Sequence of chain 1.A:
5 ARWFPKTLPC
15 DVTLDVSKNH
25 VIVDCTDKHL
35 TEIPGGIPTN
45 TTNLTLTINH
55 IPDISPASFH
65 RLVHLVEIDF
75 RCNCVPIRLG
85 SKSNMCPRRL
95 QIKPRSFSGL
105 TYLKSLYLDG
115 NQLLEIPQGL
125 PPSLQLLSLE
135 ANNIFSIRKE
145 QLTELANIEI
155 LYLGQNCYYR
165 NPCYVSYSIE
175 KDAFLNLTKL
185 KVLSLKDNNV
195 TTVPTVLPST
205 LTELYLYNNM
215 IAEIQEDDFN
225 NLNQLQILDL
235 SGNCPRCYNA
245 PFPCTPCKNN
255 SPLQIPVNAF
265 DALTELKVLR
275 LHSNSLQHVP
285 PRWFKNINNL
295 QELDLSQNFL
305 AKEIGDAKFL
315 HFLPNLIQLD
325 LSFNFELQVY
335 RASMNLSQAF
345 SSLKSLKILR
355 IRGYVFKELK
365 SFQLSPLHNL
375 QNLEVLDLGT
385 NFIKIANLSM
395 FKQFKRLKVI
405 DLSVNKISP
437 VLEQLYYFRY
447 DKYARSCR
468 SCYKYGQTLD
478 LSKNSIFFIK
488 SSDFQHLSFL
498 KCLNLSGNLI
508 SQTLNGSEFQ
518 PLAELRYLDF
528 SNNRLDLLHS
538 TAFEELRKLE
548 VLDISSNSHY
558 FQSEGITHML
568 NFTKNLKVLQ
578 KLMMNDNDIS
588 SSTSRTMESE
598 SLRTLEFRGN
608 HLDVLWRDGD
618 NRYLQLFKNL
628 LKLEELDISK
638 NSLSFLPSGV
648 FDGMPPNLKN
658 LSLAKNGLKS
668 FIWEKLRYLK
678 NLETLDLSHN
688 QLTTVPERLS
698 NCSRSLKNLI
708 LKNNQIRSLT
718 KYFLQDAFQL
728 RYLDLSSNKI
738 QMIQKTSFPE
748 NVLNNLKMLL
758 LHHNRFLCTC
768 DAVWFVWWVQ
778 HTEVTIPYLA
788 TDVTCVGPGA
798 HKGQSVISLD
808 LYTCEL

Binding-site contacts:
Ligand atom O3' contacts residue TYR242 of chain 1.A at 3.2 Å (h-bond).
Ligand atom C6 contacts residue ASP533 of chain 1.B at 3.5 Å.
Ligand atom OC2 contacts residue TYR242 of chain 1.A at 3.6 Å.
Ligand atom N7 contacts residue TYR334 of chain 1.A at 3.5 Å.
Ligand atom C6 contacts residue THR510 of chain 1.B at 3.6 Å.
Ligand atom O5' contacts residue GLY562 of chain 1.B at 3.8 Å.
Ligand atom N3 contacts residue PHE386 of chain 1.A at 3.6 Å.
Ligand atom C5' contacts residue GLY562 of chain 1.B at 3.4 Å.
Ligand atom O4' contacts residue PHE386 of chain 1.A at 3.2 Å.
Ligand atom N2 contacts residue ILE563 of chain 1.B at 3.4 Å.
Ligand atom N2 contacts residue THR564 of chain 1.B at 3.6 Å (h-bond).
Ligand atom N1 contacts residue THR510 of chain 1.B at 3.4 Å.
Ligand atom O6 contacts residue ASP533 of chain 1.B at 3.5 Å (salt-bridge).
Ligand atom N3 contacts residue LEU535 of chain 1.B at 3.8 Å.
Ligand atom C2 contacts residue PHE386 of chain 1.A at 3.4 Å (hydrophobic).
Ligand atom C2' contacts residue LEU535 of chain 1.B at 3.8 Å (hydrophobic).
Ligand atom C3' contacts residue THR564 of chain 1.B at 3.5 Å.
Ligand atom C6 contacts residue PHE386 of chain 1.A at 3.4 Å (hydrophobic).
Ligand atom N2 contacts residue ASP533 of chain 1.B at 2.9 Å (salt-bridge).
Ligand atom C8 contacts residue PHE386 of chain 1.A at 3.8 Å (hydrophobic).
Ligand atom O5' contacts residue THR564 of chain 1.B at 2.9 Å (h-bond).
Ligand atom N2 contacts residue LEU535 of chain 1.B at 3.8 Å.
Ligand atom OC1 contacts residue PHE329 of chain 1.A at 3.5 Å.
Ligand atom C5 contacts residue PHE386 of chain 1.A at 3.4 Å (hydrophobic).
Ligand atom O6 contacts residue PHE386 of chain 1.A at 3.8 Å.
Ligand atom C2 contacts residue ASP533 of chain 1.B at 3.5 Å.
Ligand atom OC2 contacts residue GLN332 of chain 1.A at 2.8 Å (h-bond).
Ligand atom O5' contacts residue ILE563 of chain 1.B at 3.5 Å.
Ligand atom C4 contacts residue PHE386 of chain 1.A at 3.7 Å (hydrophobic).
Ligand atom N7 contacts residue PHE386 of chain 1.A at 3.6 Å.
Ligand atom O6 contacts residue THR510 of chain 1.B at 3.5 Å.
Ligand atom N1 contacts residue PHE386 of chain 1.A at 3.5 Å.
Ligand atom PC contacts residue GLN332 of chain 1.A at 3.7 Å.
Ligand atom OC1 contacts residue GLN332 of chain 1.A at 2.8 Å (h-bond).
Ligand atom N9 contacts residue PHE386 of chain 1.A at 3.8 Å.
Ligand atom N1 contacts residue ASP533 of chain 1.B at 2.6 Å (salt-bridge).
Ligand atom C5' contacts residue THR564 of chain 1.B at 3.6 Å.
Ligand atom O3' contacts residue THR564 of chain 1.B at 3.3 Å (h-bond).
Ligand atom O6 contacts residue LYS410 of chain 1.A at 3.3 Å.
Ligand atom O5' contacts residue PHE386 of chain 1.A at 3.5 Å.

The protein below binds the small molecule below.
Small molecule (SMILES): Nc1nc2c(ncn2[C@@H]2O[C@H](COP(=O)(O)O)[C@H]3O[P](=O)(O)O[C@H]32)c(=O)[nH]1

Sequence of chain 1.B:
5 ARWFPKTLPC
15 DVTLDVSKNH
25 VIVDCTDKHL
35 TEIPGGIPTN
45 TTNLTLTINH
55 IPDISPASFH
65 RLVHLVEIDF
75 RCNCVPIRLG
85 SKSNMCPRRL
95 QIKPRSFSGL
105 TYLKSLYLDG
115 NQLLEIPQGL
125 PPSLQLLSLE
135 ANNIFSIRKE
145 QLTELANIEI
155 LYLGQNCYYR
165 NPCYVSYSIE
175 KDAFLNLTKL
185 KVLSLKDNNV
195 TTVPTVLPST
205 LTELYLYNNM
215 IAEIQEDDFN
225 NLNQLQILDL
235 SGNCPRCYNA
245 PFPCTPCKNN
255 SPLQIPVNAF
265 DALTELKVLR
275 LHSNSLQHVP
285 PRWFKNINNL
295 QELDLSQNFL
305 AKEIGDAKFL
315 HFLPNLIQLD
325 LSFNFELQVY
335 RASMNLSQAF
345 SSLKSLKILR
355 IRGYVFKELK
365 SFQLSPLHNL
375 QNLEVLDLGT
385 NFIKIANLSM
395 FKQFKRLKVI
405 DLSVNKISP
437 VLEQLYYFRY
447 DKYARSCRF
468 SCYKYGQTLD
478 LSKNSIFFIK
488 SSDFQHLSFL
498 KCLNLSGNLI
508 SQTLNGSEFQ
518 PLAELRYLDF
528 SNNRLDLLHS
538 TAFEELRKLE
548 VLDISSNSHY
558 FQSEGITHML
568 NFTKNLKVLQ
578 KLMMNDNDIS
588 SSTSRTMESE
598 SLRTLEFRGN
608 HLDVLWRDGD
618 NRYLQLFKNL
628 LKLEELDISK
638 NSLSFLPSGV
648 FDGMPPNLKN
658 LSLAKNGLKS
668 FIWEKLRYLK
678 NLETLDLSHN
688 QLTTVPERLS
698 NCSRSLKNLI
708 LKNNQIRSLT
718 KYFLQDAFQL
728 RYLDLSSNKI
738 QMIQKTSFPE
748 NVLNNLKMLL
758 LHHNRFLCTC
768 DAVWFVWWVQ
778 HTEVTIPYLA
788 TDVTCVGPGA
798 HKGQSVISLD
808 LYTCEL